This protein binds this small molecule.
Small molecule (SMILES): CC(=O)N[C@H]1[C@H](O[C@H]2O[C@H](CO)[C@H](O)[C@H](O)[C@H]2O)[C@@H](NC(C)=O)CO[C@@H]1C

Binding-site contacts:
Ligand atom O7 contacts residue ASN60 of chain 1.U at 4.0 Å.
Ligand atom C7 contacts residue THR62 of chain 1.U at 3.6 Å.
Ligand atom C2 contacts residue ASN60 of chain 1.U at 4.4 Å.
Ligand atom O5 contacts residue TYR50 of chain 1.U at 3.3 Å (h-bond).
Ligand atom N4 contacts residue TYR50 of chain 1.U at 4.1 Å.
Ligand atom C3 contacts residue SER63 of chain 1.U at 3.7 Å.
Ligand atom N2 contacts residue SER63 of chain 1.U at 2.8 Å (h-bond).
Ligand atom C2 contacts residue SER63 of chain 1.U at 2.3 Å.
Ligand atom C1 contacts residue TYR50 of chain 1.U at 4.2 Å (hydrophobic).
Ligand atom C6 contacts residue TYR50 of chain 1.U at 2.3 Å (hydrophobic).
Ligand atom C8 contacts residue THR62 of chain 1.U at 3.5 Å.
Ligand atom O7 contacts residue THR62 of chain 1.U at 3.8 Å.
Ligand atom C4 contacts residue SER63 of chain 1.U at 4.1 Å.
Ligand atom O10 contacts residue GLU59 of chain 1.U at 3.7 Å.
Ligand atom O5 contacts residue ASN60 of chain 1.U at 4.4 Å.
Ligand atom C6 contacts residue LYS56 of chain 1.U at 3.6 Å.
Ligand atom C4 contacts residue TYR50 of chain 1.U at 3.9 Å (hydrophobic).
Ligand atom O7 contacts residue SER63 of chain 1.U at 3.9 Å.
Ligand atom O5 contacts residue GLU59 of chain 1.U at 4.4 Å.
Ligand atom C1 contacts residue SER63 of chain 1.U at 1.4 Å.
Ligand atom O5 contacts residue SER63 of chain 1.U at 2.3 Å (h-bond).
Ligand atom C5 contacts residue TYR50 of chain 1.U at 2.6 Å (hydrophobic).
Ligand atom N2 contacts residue THR62 of chain 1.U at 4.2 Å.
Ligand atom C7 contacts residue SER63 of chain 1.U at 3.5 Å.
Ligand atom C5 contacts residue SER63 of chain 1.U at 3.6 Å.
Ligand atom C1 contacts residue ASN60 of chain 1.U at 4.0 Å.

Sequence of chain 1.U:
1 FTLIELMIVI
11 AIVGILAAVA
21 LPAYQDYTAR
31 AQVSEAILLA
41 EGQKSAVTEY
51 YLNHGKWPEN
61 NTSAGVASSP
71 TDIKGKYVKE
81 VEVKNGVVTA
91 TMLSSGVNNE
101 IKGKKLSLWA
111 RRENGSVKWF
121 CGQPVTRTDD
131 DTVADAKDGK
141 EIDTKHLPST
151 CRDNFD